Sequence of chain 1.A:
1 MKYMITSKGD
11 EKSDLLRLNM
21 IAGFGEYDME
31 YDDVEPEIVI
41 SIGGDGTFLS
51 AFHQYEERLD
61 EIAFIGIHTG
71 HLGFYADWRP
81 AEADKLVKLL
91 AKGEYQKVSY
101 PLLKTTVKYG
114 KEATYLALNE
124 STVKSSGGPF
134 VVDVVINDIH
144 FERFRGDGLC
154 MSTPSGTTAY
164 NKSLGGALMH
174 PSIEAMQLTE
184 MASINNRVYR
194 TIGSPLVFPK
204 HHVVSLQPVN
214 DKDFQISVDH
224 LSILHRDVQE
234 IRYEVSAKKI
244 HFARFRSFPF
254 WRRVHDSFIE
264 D

Binding-site contacts:
Ligand atom N2 contacts residue ILE187 of chain 1.A at 3.9 Å.
Ligand atom N5 contacts residue ASN122 of chain 4.A at 2.8 Å (h-bond).
Ligand atom BR contacts residue LEU49 of chain 4.A at 3.5 Å.
Ligand atom N6 contacts residue ALA162 of chain 4.A at 3.7 Å.
Ligand atom N6 contacts residue THR161 of chain 4.A at 2.6 Å (h-bond).
Ligand atom C3 contacts residue ASP45 of chain 4.A at 3.8 Å.
Ligand atom N7 contacts residue PHE74 of chain 4.A at 3.9 Å.
Ligand atom C4 contacts residue THR161 of chain 4.A at 3.7 Å.
Ligand atom C4 contacts residue SER158 of chain 4.A at 4.1 Å.
Ligand atom N5 contacts residue ALA162 of chain 4.A at 4.0 Å.
Ligand atom C6 contacts residue ALA162 of chain 4.A at 4.0 Å (hydrophobic).
Ligand atom C3 contacts residue ASN122 of chain 4.A at 3.6 Å.
Ligand atom N3 contacts residue ASP45 of chain 4.A at 3.8 Å.
Ligand atom N4 contacts residue ASN122 of chain 4.A at 2.7 Å (h-bond).
Ligand atom BR contacts residue ASP45 of chain 4.A at 3.7 Å.
Ligand atom C4 contacts residue ALA162 of chain 4.A at 3.6 Å (hydrophobic).
Ligand atom N5 contacts residue TYR75 of chain 4.A at 3.3 Å (h-bond).
Ligand atom C6 contacts residue ASP45 of chain 4.A at 3.7 Å.
Ligand atom C4 contacts residue ASN122 of chain 4.A at 3.8 Å.
Ligand atom N6 contacts residue PHE74 of chain 4.A at 3.6 Å.
Ligand atom C5 contacts residue ALA162 of chain 4.A at 3.9 Å (hydrophobic).
Ligand atom C2 contacts residue ASP45 of chain 4.A at 3.5 Å.
Ligand atom N7 contacts residue ASP45 of chain 4.A at 4.1 Å.
Ligand atom N4 contacts residue ASP45 of chain 4.A at 3.9 Å.
Ligand atom N4 contacts residue TYR75 of chain 4.A at 4.1 Å.
Ligand atom N contacts residue ILE187 of chain 1.A at 3.4 Å.
Ligand atom N7 contacts residue THR161 of chain 4.A at 3.8 Å.
Ligand atom C4 contacts residue TYR75 of chain 4.A at 4.2 Å (hydrophobic).
Ligand atom BR contacts residue ASN122 of chain 4.A at 4.1 Å.
Ligand atom N5 contacts residue GLY159 of chain 4.A at 4.0 Å.
Ligand atom N6 contacts residue SER158 of chain 4.A at 4.1 Å.
Ligand atom C2 contacts residue ASN122 of chain 4.A at 3.6 Å.
Ligand atom C3 contacts residue ALA162 of chain 4.A at 3.7 Å (hydrophobic).
Ligand atom C1 contacts residue ASP45 of chain 4.A at 3.9 Å.
Ligand atom N5 contacts residue THR161 of chain 4.A at 3.8 Å.
Ligand atom BR contacts residue GLY46 of chain 4.A at 3.8 Å.
Ligand atom C5 contacts residue THR161 of chain 4.A at 3.1 Å.
Ligand atom C5 contacts residue PHE74 of chain 4.A at 3.2 Å (hydrophobic).
Ligand atom N5 contacts residue SER158 of chain 4.A at 3.1 Å (h-bond).
Ligand atom N1 contacts residue ILE187 of chain 1.A at 3.3 Å.

The protein below binds the small molecule below.
Small molecule (SMILES): [N-]=[N+]=NCCn1c(Br)nc2c(N)ncnc21

Sequence of chain 4.A:
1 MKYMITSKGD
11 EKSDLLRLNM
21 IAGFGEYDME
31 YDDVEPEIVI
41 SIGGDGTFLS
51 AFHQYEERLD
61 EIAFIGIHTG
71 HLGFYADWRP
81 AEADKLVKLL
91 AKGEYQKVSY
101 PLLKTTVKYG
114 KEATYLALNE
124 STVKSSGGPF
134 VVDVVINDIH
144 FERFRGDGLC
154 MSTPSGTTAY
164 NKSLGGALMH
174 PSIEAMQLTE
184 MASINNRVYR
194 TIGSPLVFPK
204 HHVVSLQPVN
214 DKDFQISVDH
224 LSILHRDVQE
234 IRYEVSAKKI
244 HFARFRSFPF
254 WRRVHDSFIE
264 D